Sequence of chain 1.A:
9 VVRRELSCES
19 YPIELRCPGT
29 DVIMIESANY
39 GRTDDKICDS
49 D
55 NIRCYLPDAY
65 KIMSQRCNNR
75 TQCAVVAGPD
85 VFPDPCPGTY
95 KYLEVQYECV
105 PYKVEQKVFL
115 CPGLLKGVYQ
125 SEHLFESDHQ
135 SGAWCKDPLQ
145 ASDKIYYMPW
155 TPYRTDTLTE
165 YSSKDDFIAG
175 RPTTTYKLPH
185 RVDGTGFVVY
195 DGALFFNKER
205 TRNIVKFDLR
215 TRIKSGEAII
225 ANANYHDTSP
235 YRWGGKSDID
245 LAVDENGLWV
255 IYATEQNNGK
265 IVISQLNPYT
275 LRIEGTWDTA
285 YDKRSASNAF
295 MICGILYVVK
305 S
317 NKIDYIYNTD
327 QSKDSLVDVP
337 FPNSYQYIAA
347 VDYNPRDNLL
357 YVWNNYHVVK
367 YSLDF

A protein and the small-molecule ligand that binds it are described below.
Small molecule (SMILES): CC(=O)N[C@@H]1[C@@H](O)[C@H](O)[C@@H](CO)O[C@H]1O

Sequence of chain 4.A:
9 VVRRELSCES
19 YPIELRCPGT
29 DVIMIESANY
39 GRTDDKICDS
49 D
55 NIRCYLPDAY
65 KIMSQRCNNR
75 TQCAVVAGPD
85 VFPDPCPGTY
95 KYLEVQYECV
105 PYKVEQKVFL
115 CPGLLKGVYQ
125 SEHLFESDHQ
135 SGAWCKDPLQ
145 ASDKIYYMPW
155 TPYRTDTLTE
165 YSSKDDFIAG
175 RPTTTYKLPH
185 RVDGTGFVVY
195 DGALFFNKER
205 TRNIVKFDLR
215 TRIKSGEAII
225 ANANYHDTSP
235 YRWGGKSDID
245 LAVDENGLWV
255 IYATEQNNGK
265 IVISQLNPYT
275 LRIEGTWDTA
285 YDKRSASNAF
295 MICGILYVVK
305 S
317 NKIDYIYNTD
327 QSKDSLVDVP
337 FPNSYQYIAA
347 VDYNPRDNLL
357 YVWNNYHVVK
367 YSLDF

Binding-site contacts:
Ligand atom N2 contacts residue ASN73 of chain 1.A at 3.5 Å (h-bond).
Ligand atom O5 contacts residue ASN72 of chain 1.A at 3.8 Å.
Ligand atom O5 contacts residue LYS107 of chain 1.A at 4.5 Å.
Ligand atom C2 contacts residue LYS107 of chain 1.A at 3.5 Å.
Ligand atom C7 contacts residue ASN73 of chain 1.A at 3.5 Å.
Ligand atom C3 contacts residue ASN73 of chain 1.A at 4.1 Å.
Ligand atom O7 contacts residue ASN73 of chain 1.A at 3.1 Å (h-bond).
Ligand atom C1 contacts residue ASN73 of chain 1.A at 1.4 Å.
Ligand atom C6 contacts residue ASN72 of chain 1.A at 3.8 Å.
Ligand atom C2 contacts residue ASN73 of chain 1.A at 3.0 Å.
Ligand atom C4 contacts residue ASN73 of chain 1.A at 4.3 Å.
Ligand atom C6 contacts residue ILE223 of chain 4.A at 4.3 Å (hydrophobic).
Ligand atom O5 contacts residue ASN73 of chain 1.A at 2.3 Å (h-bond).
Ligand atom C8 contacts residue ASN73 of chain 1.A at 4.3 Å.
Ligand atom C1 contacts residue LYS107 of chain 1.A at 4.3 Å.
Ligand atom N2 contacts residue LYS107 of chain 1.A at 3.9 Å.
Ligand atom O6 contacts residue ILE223 of chain 4.A at 4.0 Å.
Ligand atom C1 contacts residue ASN72 of chain 1.A at 4.3 Å.
Ligand atom C5 contacts residue ASN73 of chain 1.A at 3.6 Å.